This protein binds this small molecule.
Small molecule (SMILES): c1ccc(Oc2ncccc2-c2nc3ccncc3s2)cc1

Binding-site contacts:
Ligand atom C4 contacts residue ARG299 of chain 6.A at 3.7 Å.
Ligand atom N2 contacts residue LYS295 of chain 6.A at 2.9 Å (salt-bridge).
Ligand atom N1 contacts residue GLY176 of chain 6.A at 3.6 Å (h-bond).
Ligand atom C8 contacts residue SO41 of chain 6.D at 3.1 Å.
Ligand atom O contacts residue ARG299 of chain 6.A at 3.9 Å.
Ligand atom C14 contacts residue SER175 of chain 6.A at 3.5 Å.
Ligand atom C2 contacts residue ARG299 of chain 6.A at 3.7 Å.
Ligand atom C15 contacts residue LYS295 of chain 6.A at 3.4 Å.
Ligand atom C14 contacts residue LEU142 of chain 6.A at 3.8 Å (hydrophobic).
Ligand atom S contacts residue ASP174 of chain 6.A at 3.6 Å.
Ligand atom C14 contacts residue LEU298 of chain 6.A at 3.6 Å (hydrophobic).
Ligand atom C12 contacts residue GLY176 of chain 6.A at 3.6 Å.
Ligand atom N2 contacts residue PRO294 of chain 6.A at 3.4 Å.
Ligand atom C3 contacts residue ARG299 of chain 6.A at 3.8 Å.
Ligand atom C13 contacts residue LEU142 of chain 6.A at 3.5 Å (hydrophobic).
Ligand atom C4 contacts residue ASP174 of chain 6.A at 3.9 Å.
Ligand atom C12 contacts residue TRP138 of chain 6.A at 3.7 Å (hydrophobic).
Ligand atom C13 contacts residue TRP138 of chain 6.A at 3.9 Å (hydrophobic).
Ligand atom C16 contacts residue ASP174 of chain 6.A at 3.4 Å.
Ligand atom C8 contacts residue THR179 of chain 6.A at 3.8 Å.
Ligand atom N1 contacts residue TRP138 of chain 6.A at 3.5 Å.
Ligand atom N contacts residue LYS163 of chain 2.A at 3.9 Å.
Ligand atom C13 contacts residue GLY176 of chain 6.A at 3.3 Å.
Ligand atom N2 contacts residue LEU298 of chain 6.A at 3.7 Å.
Ligand atom C13 contacts residue SER175 of chain 6.A at 3.1 Å.
Ligand atom C12 contacts residue ASP174 of chain 6.A at 3.8 Å.
Ligand atom C10 contacts residue LEU309 of chain 6.A at 3.4 Å (hydrophobic).
Ligand atom C7 contacts residue LEU302 of chain 6.A at 3.7 Å (hydrophobic).
Ligand atom C15 contacts residue ASP174 of chain 6.A at 3.7 Å.
Ligand atom C12 contacts residue SER175 of chain 6.A at 3.7 Å.
Ligand atom S contacts residue ARG299 of chain 6.A at 3.5 Å.
Ligand atom C9 contacts residue THR179 of chain 6.A at 3.6 Å.
Ligand atom C11 contacts residue SO41 of chain 6.D at 3.5 Å.
Ligand atom C contacts residue ARG299 of chain 6.A at 3.8 Å.
Ligand atom C14 contacts residue LYS295 of chain 6.A at 3.8 Å.
Ligand atom C7 contacts residue SO41 of chain 6.D at 3.5 Å.
Ligand atom N contacts residue LEU309 of chain 6.A at 3.5 Å.
Ligand atom N1 contacts residue SO41 of chain 6.D at 3.2 Å (h-bond).
Ligand atom C5 contacts residue ARG299 of chain 6.A at 3.4 Å.
Ligand atom C4 contacts residue LYS163 of chain 2.A at 3.6 Å.

Sequence of chain 2.A:
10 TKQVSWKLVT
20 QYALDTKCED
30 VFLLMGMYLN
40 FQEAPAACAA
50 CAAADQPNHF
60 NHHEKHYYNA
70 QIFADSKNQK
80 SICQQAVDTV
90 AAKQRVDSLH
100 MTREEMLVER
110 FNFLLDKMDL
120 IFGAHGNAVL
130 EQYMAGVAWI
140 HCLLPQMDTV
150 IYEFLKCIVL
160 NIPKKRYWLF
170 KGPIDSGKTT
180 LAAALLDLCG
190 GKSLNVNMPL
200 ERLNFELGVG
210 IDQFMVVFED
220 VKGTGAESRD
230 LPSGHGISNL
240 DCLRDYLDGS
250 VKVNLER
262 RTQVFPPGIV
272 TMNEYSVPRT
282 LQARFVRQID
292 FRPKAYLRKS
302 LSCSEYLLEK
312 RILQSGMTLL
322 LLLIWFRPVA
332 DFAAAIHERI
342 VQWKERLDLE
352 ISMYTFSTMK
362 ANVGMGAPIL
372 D

Sequence of chain 6.A:
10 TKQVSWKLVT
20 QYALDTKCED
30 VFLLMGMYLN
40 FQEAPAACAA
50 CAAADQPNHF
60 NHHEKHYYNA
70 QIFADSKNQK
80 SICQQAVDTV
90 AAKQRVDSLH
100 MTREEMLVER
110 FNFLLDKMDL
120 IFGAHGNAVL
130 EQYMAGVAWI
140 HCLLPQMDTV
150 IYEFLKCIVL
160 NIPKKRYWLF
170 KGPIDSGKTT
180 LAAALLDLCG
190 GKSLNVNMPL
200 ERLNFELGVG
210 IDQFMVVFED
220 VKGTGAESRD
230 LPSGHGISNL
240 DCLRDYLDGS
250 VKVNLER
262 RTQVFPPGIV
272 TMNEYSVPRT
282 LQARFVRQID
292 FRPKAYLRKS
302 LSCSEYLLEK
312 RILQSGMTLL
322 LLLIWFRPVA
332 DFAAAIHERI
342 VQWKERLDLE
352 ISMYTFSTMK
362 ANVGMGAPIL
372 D